Sequence of chain 1.A:
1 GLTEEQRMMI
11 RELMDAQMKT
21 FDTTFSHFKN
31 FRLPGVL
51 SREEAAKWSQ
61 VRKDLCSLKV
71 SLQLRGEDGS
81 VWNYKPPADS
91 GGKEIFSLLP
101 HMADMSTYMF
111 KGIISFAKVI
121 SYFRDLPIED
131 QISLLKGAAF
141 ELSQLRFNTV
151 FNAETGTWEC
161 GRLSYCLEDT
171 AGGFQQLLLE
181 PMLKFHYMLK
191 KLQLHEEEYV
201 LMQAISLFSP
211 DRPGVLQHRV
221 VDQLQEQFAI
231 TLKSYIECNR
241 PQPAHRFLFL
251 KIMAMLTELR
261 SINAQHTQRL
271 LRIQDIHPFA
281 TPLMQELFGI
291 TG

This protein binds this small molecule.
Small molecule (SMILES): O=S(=O)(c1ccccc1)N(CC(F)(F)F)c1ccc(C(O)(C(F)(F)F)C(F)(F)F)cc1

Binding-site contacts:
Ligand atom F20 contacts residue LEU68 of chain 1.A at 3.2 Å.
Ligand atom O13 contacts residue HIS186 of chain 1.A at 3.2 Å (h-bond).
Ligand atom C05 contacts residue MET105 of chain 1.A at 3.7 Å (hydrophobic).
Ligand atom F22 contacts residue LEU68 of chain 1.A at 2.8 Å.
Ligand atom C02 contacts residue PHE147 of chain 1.A at 3.9 Å (hydrophobic).
Ligand atom F41 contacts residue LEU65 of chain 1.A at 3.9 Å.
Ligand atom F41 contacts residue LEU99 of chain 1.A at 3.6 Å.
Ligand atom F36 contacts residue LEU270 of chain 1.A at 3.4 Å.
Ligand atom F20 contacts residue VAL70 of chain 1.A at 3.5 Å.
Ligand atom C04 contacts residue MET105 of chain 1.A at 3.6 Å (hydrophobic).
Ligand atom C03 contacts residue TYR165 of chain 1.A at 3.6 Å (hydrophobic).
Ligand atom F37 contacts residue MET102 of chain 1.A at 3.2 Å.
Ligand atom F39 contacts residue ILE273 of chain 1.A at 3.7 Å.
Ligand atom F39 contacts residue PHE279 of chain 1.A at 3.8 Å.
Ligand atom F35 contacts residue SER106 of chain 1.A at 3.8 Å.
Ligand atom F35 contacts residue MET284 of chain 1.A at 4.0 Å.
Ligand atom F36 contacts residue MET284 of chain 1.A at 3.5 Å.
Ligand atom C03 contacts residue PHE147 of chain 1.A at 3.4 Å (hydrophobic).
Ligand atom F40 contacts residue LEU68 of chain 1.A at 3.9 Å.
Ligand atom F36 contacts residue PHE279 of chain 1.A at 3.1 Å.
Ligand atom O14 contacts residue GLN144 of chain 1.A at 2.8 Å (h-bond).
Ligand atom C05 contacts residue PHE147 of chain 1.A at 3.9 Å (hydrophobic).
Ligand atom F21 contacts residue LEU68 of chain 1.A at 3.0 Å.
Ligand atom O42 contacts residue LEU270 of chain 1.A at 3.5 Å.
Ligand atom C33 contacts residue HIS266 of chain 1.A at 3.7 Å.
Ligand atom C02 contacts residue TRP158 of chain 1.A at 3.6 Å (hydrophobic).
Ligand atom C03 contacts residue TRP158 of chain 1.A at 3.9 Å (hydrophobic).
Ligand atom F20 contacts residue TRP158 of chain 1.A at 3.5 Å.
Ligand atom O14 contacts residue PHE147 of chain 1.A at 4.0 Å.
Ligand atom C19 contacts residue LEU68 of chain 1.A at 3.6 Å (hydrophobic).
Ligand atom C04 contacts residue PHE147 of chain 1.A at 3.5 Å (hydrophobic).
Ligand atom C27 contacts residue HIS266 of chain 1.A at 3.2 Å.
Ligand atom C05 contacts residue MET102 of chain 1.A at 3.9 Å (hydrophobic).
Ligand atom O42 contacts residue HIS266 of chain 1.A at 2.4 Å (h-bond).
Ligand atom O13 contacts residue TRP158 of chain 1.A at 2.8 Å.
Ligand atom F20 contacts residue LEU167 of chain 1.A at 3.7 Å.
Ligand atom F21 contacts residue LEU183 of chain 1.A at 3.9 Å.
Ligand atom C26 contacts residue HIS266 of chain 1.A at 3.9 Å.
Ligand atom C04 contacts residue TYR165 of chain 1.A at 3.5 Å (hydrophobic).
Ligand atom C16 contacts residue TRP158 of chain 1.A at 3.9 Å (hydrophobic).